Sequence of chain 1.I:
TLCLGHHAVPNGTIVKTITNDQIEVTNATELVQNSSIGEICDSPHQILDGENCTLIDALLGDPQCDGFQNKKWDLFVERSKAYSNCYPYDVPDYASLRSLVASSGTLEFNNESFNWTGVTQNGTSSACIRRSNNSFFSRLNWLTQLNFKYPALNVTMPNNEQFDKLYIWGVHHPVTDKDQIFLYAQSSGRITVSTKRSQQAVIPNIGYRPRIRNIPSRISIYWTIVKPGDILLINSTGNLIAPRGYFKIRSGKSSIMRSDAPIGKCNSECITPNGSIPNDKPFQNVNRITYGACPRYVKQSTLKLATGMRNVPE

The protein below binds the small molecule below.
Small molecule (SMILES): CC(=O)N[C@@H]1[C@@H](O)[C@H](O)[C@@H](CO)O[C@H]1O

Binding-site contacts:
Ligand atom O7 contacts residue ASN149 of chain 1.I at 3.2 Å (h-bond).
Ligand atom N2 contacts residue GLN148 of chain 1.I at 4.5 Å.
Ligand atom C5 contacts residue ASN149 of chain 1.I at 3.7 Å.
Ligand atom C2 contacts residue ASN149 of chain 1.I at 2.5 Å.
Ligand atom C1 contacts residue ARG271 of chain 1.I at 4.1 Å.
Ligand atom C8 contacts residue ASN149 of chain 1.I at 4.4 Å.
Ligand atom N2 contacts residue ASN149 of chain 1.I at 2.9 Å (h-bond).
Ligand atom C1 contacts residue ASN149 of chain 1.I at 1.4 Å.
Ligand atom C4 contacts residue ASN149 of chain 1.I at 4.2 Å.
Ligand atom O5 contacts residue ASN149 of chain 1.I at 2.4 Å (h-bond).
Ligand atom C8 contacts residue GLN148 of chain 1.I at 4.2 Å.
Ligand atom O5 contacts residue ARG271 of chain 1.I at 4.3 Å.
Ligand atom C7 contacts residue ASN149 of chain 1.I at 3.2 Å.
Ligand atom C5 contacts residue ARG271 of chain 1.I at 4.4 Å.
Ligand atom C3 contacts residue ASN149 of chain 1.I at 3.8 Å.